Binding-site contacts:
Ligand atom O3 contacts residue GLU524 of chain 1.A at 2.9 Å (salt-bridge).
Ligand atom O2 contacts residue ARG120 of chain 1.A at 3.5 Å (salt-bridge).
Ligand atom CL contacts residue LEU384 of chain 1.A at 3.4 Å.
Ligand atom O1 contacts residue SER530 of chain 1.A at 3.6 Å.
Ligand atom C22 contacts residue LEU93 of chain 1.A at 3.2 Å (hydrophobic).
Ligand atom C5 contacts residue PHE518 of chain 1.A at 3.7 Å (hydrophobic).
Ligand atom C12 contacts residue GLY526 of chain 1.A at 3.3 Å.
Ligand atom C3 contacts residue SER353 of chain 1.A at 3.5 Å.
Ligand atom N contacts residue VAL349 of chain 1.A at 3.7 Å.
Ligand atom C20 contacts residue BOG1 of chain 1.F at 3.2 Å.
Ligand atom C20 contacts residue ARG120 of chain 1.A at 2.6 Å.
Ligand atom C19 contacts residue BOG1 of chain 1.F at 3.5 Å.
Ligand atom C20 contacts residue GLU524 of chain 1.A at 3.6 Å.
Ligand atom C15 contacts residue SER530 of chain 1.A at 3.3 Å.
Ligand atom C5 contacts residue LEU352 of chain 1.A at 3.5 Å (hydrophobic).
Ligand atom C3 contacts residue ILE523 of chain 1.A at 3.4 Å (hydrophobic).
Ligand atom C17 contacts residue TYR355 of chain 1.A at 3.6 Å (hydrophobic).
Ligand atom C2 contacts residue TYR355 of chain 1.A at 3.7 Å (hydrophobic).
Ligand atom O3 contacts residue ARG120 of chain 1.A at 2.8 Å (salt-bridge).
Ligand atom C16 contacts residue ALA527 of chain 1.A at 3.6 Å (hydrophobic).
Ligand atom C21 contacts residue BOG1 of chain 1.F at 3.2 Å.
Ligand atom C2 contacts residue ILE523 of chain 1.A at 3.5 Å (hydrophobic).
Ligand atom C8 contacts residue ALA527 of chain 1.A at 3.6 Å (hydrophobic).
Ligand atom C22 contacts residue TYR355 of chain 1.A at 3.5 Å (hydrophobic).
Ligand atom CL contacts residue TRP387 of chain 1.A at 3.6 Å.
Ligand atom C11 contacts residue ALA527 of chain 1.A at 3.2 Å (hydrophobic).
Ligand atom C8 contacts residue VAL349 of chain 1.A at 3.5 Å (hydrophobic).
Ligand atom C6 contacts residue SER353 of chain 1.A at 3.3 Å.
Ligand atom C12 contacts residue MET522 of chain 1.A at 3.2 Å (hydrophobic).
Ligand atom O contacts residue SER353 of chain 1.A at 3.2 Å (h-bond).
Ligand atom O1 contacts residue VAL349 of chain 1.A at 3.4 Å.
Ligand atom O contacts residue ILE523 of chain 1.A at 3.7 Å.
Ligand atom C14 contacts residue TRP387 of chain 1.A at 3.4 Å (hydrophobic).
Ligand atom C6 contacts residue LEU352 of chain 1.A at 3.4 Å (hydrophobic).
Ligand atom C11 contacts residue GLY526 of chain 1.A at 3.4 Å.
Ligand atom C19 contacts residue TYR355 of chain 1.A at 3.3 Å (hydrophobic).
Ligand atom C12 contacts residue ALA527 of chain 1.A at 3.6 Å (hydrophobic).
Ligand atom C13 contacts residue TRP387 of chain 1.A at 3.7 Å (hydrophobic).
Ligand atom N2 contacts residue TYR355 of chain 1.A at 2.8 Å (h-bond).
Ligand atom C4 contacts residue PHE518 of chain 1.A at 3.5 Å (hydrophobic).

Sequence of chain 1.A:
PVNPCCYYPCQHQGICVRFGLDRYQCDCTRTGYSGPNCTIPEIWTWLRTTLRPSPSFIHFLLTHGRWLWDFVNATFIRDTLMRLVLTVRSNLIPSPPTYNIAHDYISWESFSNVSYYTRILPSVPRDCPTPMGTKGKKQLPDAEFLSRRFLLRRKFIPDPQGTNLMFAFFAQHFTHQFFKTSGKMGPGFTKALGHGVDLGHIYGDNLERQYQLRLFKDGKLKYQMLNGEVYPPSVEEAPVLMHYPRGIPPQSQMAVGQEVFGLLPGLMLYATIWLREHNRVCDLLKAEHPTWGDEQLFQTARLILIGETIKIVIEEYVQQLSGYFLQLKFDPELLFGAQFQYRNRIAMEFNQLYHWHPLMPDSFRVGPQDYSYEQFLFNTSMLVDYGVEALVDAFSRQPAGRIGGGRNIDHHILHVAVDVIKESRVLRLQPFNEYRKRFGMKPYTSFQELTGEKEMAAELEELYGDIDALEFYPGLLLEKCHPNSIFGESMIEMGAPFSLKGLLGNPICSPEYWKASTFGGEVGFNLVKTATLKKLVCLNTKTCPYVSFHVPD

The protein below binds the small molecule below.
Small molecule (SMILES): CC[C@H](CO)NC(=O)Cc1c(C)n(C(=O)c2ccc(Cl)cc2)c2ccc(OC)cc12